Sequence of chain 1.D:
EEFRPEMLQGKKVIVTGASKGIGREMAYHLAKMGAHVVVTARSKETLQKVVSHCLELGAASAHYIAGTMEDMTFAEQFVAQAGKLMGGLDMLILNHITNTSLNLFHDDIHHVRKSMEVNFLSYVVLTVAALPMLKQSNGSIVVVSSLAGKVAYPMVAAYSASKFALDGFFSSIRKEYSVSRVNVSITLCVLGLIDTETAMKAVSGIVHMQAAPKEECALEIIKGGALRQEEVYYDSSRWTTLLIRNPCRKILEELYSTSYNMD

Sequence of chain 1.C:
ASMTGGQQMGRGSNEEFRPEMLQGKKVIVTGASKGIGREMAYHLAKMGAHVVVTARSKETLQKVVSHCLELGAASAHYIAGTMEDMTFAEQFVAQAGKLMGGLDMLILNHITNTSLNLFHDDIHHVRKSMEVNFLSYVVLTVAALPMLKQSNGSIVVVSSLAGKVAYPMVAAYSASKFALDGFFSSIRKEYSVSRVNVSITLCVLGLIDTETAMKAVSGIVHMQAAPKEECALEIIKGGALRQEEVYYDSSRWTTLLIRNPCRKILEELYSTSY

The small molecule below binds the protein below.
Small molecule (SMILES): COC12CC3C[C@H](C1)C(CC(=O)N1CC(O)C1)(c1ccc(F)cc1)[C@@H](C3)C2

Binding-site contacts:
Ligand atom C16 contacts residue TYR171 of chain 1.C at 4.1 Å (hydrophobic).
Ligand atom O27 contacts residue LEU211 of chain 1.C at 3.7 Å.
Ligand atom C26 contacts residue SER164 of chain 1.C at 3.1 Å.
Ligand atom C23 contacts residue NAP1 of chain 1.I at 3.3 Å.
Ligand atom F21 contacts residue MET227 of chain 1.C at 3.5 Å.
Ligand atom C12 contacts residue NAP1 of chain 1.I at 3.4 Å.
Ligand atom O27 contacts residue LEU165 of chain 1.C at 3.7 Å.
Ligand atom N19 contacts residue SER164 of chain 1.C at 3.6 Å.
Ligand atom C26 contacts residue ALA166 of chain 1.C at 4.0 Å (hydrophobic).
Ligand atom C7 contacts residue NAP1 of chain 1.I at 4.1 Å.
Ligand atom C5 contacts residue LEU120 of chain 1.C at 4.1 Å (hydrophobic).
Ligand atom C8 contacts residue THR118 of chain 1.C at 3.7 Å.
Ligand atom C4 contacts residue LEU120 of chain 1.C at 4.0 Å (hydrophobic).
Ligand atom C6 contacts residue ALA220 of chain 1.C at 3.8 Å (hydrophobic).
Ligand atom C15 contacts residue MET227 of chain 1.C at 3.8 Å (hydrophobic).
Ligand atom C18 contacts residue TYR177 of chain 1.C at 4.0 Å (hydrophobic).
Ligand atom O22 contacts residue ILE115 of chain 1.C at 3.8 Å.
Ligand atom C17 contacts residue VAL174 of chain 1.C at 3.8 Å (hydrophobic).
Ligand atom C16 contacts residue VAL174 of chain 1.C at 4.0 Å (hydrophobic).
Ligand atom C25 contacts residue TYR171 of chain 1.C at 3.9 Å (hydrophobic).
Ligand atom O20 contacts residue TYR177 of chain 1.C at 2.9 Å (h-bond).
Ligand atom C18 contacts residue SER164 of chain 1.C at 3.5 Å.
Ligand atom O20 contacts residue NAP1 of chain 1.I at 3.1 Å.
Ligand atom O27 contacts residue GLY210 of chain 1.C at 3.7 Å.
Ligand atom C24 contacts residue LEU211 of chain 1.C at 3.6 Å (hydrophobic).
Ligand atom C6 contacts residue VAL221 of chain 1.C at 4.1 Å (hydrophobic).
Ligand atom C24 contacts residue GLY210 of chain 1.C at 4.0 Å.
Ligand atom F21 contacts residue TYR171 of chain 1.C at 3.4 Å.
Ligand atom C7 contacts residue ALA217 of chain 1.C at 3.5 Å (hydrophobic).
Ligand atom N19 contacts residue NAP1 of chain 1.I at 3.8 Å.
Ligand atom C3 contacts residue TYR177 of chain 1.C at 3.9 Å (hydrophobic).
Ligand atom C18 contacts residue NAP1 of chain 1.I at 3.3 Å.
Ligand atom C23 contacts residue ILE115 of chain 1.C at 3.7 Å (hydrophobic).
Ligand atom C13 contacts residue VAL221 of chain 1.C at 3.8 Å (hydrophobic).
Ligand atom C4 contacts residue VAL174 of chain 1.C at 3.7 Å (hydrophobic).
Ligand atom C14 contacts residue MET227 of chain 1.C at 3.6 Å (hydrophobic).
Ligand atom C6 contacts residue LEU120 of chain 1.C at 4.0 Å (hydrophobic).
Ligand atom C10 contacts residue TYR177 of chain 1.C at 3.5 Å (hydrophobic).
Ligand atom O27 contacts residue TYR171 of chain 1.C at 3.3 Å (h-bond).
Ligand atom O20 contacts residue SER164 of chain 1.C at 2.7 Å (h-bond).